This protein binds this small molecule.
Small molecule (SMILES): CCC(=O)N1CCC[C@H](n2nc(-c3cccc(C(=O)Nc4ccc(C(C)C)cc4)c3)c3c(N)ncnc32)C1

Binding-site contacts:
Ligand atom C1 contacts residue PHE84 of chain 1.A at 3.7 Å (hydrophobic).
Ligand atom C25 contacts residue SER93 of chain 1.A at 3.8 Å.
Ligand atom C14 contacts residue ASP149 of chain 1.A at 3.4 Å.
Ligand atom C20 contacts residue GLY19 of chain 1.A at 3.7 Å.
Ligand atom C19 contacts residue CYS91 of chain 1.A at 3.2 Å (hydrophobic).
Ligand atom C26 contacts residue MET152 of chain 1.A at 3.5 Å (hydrophobic).
Ligand atom C13 contacts residue MET152 of chain 1.A at 3.8 Å (hydrophobic).
Ligand atom C3 contacts residue PHE84 of chain 1.A at 3.4 Å (hydrophobic).
Ligand atom C7 contacts residue ASP149 of chain 1.A at 3.5 Å.
Ligand atom C4 contacts residue ILE42 of chain 1.A at 3.6 Å (hydrophobic).
Ligand atom C20 contacts residue ILE18 of chain 1.A at 3.3 Å (hydrophobic).
Ligand atom C6 contacts residue LYS40 of chain 1.A at 3.7 Å.
Ligand atom C2 contacts residue LEU138 of chain 1.A at 3.5 Å (hydrophobic).
Ligand atom C6 contacts residue MET152 of chain 1.A at 3.7 Å (hydrophobic).
Ligand atom C25 contacts residue CYS91 of chain 1.A at 1.9 Å (hydrophobic).
Ligand atom C10 contacts residue LEU138 of chain 1.A at 3.7 Å (hydrophobic).
Ligand atom C18 contacts residue ASP149 of chain 1.A at 3.6 Å.
Ligand atom C18 contacts residue PHE84 of chain 1.A at 3.6 Å (hydrophobic).
Ligand atom C12 contacts residue PHE84 of chain 1.A at 3.5 Å (hydrophobic).
Ligand atom O37 contacts residue LYS40 of chain 1.A at 2.8 Å (salt-bridge).
Ligand atom C9 contacts residue MET87 of chain 1.A at 3.2 Å (hydrophobic).
Ligand atom C27 contacts residue PHE23 of chain 1.A at 3.5 Å (hydrophobic).
Ligand atom C25 contacts residue ARG135 of chain 1.A at 3.7 Å.
Ligand atom N35 contacts residue ALA38 of chain 1.A at 3.5 Å.
Ligand atom C28 contacts residue CYS91 of chain 1.A at 3.0 Å (hydrophobic).
Ligand atom C18 contacts residue LYS40 of chain 1.A at 3.6 Å.
Ligand atom C12 contacts residue ASP149 of chain 1.A at 3.7 Å.
Ligand atom N35 contacts residue GLU85 of chain 1.A at 2.8 Å (salt-bridge).
Ligand atom C1 contacts residue SER148 of chain 1.A at 3.7 Å.
Ligand atom N31 contacts residue ALA38 of chain 1.A at 3.7 Å.
Ligand atom C4 contacts residue MET152 of chain 1.A at 3.6 Å (hydrophobic).
Ligand atom C17 contacts residue ALA38 of chain 1.A at 3.5 Å (hydrophobic).
Ligand atom C3 contacts residue ASP149 of chain 1.A at 3.1 Å.
Ligand atom O38 contacts residue CYS91 of chain 1.A at 3.6 Å.
Ligand atom N36 contacts residue ASP149 of chain 1.A at 2.7 Å (salt-bridge).
Ligand atom O38 contacts residue ASP94 of chain 1.A at 3.7 Å.
Ligand atom N30 contacts residue ILE18 of chain 1.A at 3.8 Å.
Ligand atom C14 contacts residue LYS40 of chain 1.A at 3.7 Å.
Ligand atom C16 contacts residue LEU138 of chain 1.A at 3.7 Å (hydrophobic).
Ligand atom N31 contacts residue MET87 of chain 1.A at 3.0 Å (h-bond).

Sequence of chain 1.A:
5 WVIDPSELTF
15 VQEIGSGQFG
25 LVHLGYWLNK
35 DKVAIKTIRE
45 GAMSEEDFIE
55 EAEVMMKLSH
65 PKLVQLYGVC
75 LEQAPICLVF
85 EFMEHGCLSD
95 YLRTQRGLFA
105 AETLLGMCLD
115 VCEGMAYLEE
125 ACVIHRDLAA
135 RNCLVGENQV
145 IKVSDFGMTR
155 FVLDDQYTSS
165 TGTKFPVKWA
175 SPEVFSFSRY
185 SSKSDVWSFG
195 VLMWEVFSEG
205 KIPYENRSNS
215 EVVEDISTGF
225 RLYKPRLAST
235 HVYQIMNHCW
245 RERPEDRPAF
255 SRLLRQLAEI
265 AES